Sequence of chain 2.C:
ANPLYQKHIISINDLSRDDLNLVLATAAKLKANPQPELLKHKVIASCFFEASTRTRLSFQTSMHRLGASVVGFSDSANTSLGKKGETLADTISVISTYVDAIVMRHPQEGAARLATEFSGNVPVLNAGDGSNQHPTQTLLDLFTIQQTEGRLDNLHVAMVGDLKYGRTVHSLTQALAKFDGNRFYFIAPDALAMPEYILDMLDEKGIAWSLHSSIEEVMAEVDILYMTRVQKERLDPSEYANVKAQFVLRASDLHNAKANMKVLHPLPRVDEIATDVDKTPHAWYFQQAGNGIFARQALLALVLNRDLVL

Binding-site contacts:
Ligand atom N1 contacts residue GLN137 of chain 3.C at 3.3 Å (h-bond).
Ligand atom C1P contacts residue LEU267 of chain 3.C at 3.3 Å (hydrophobic).
Ligand atom C1P contacts residue MLI1 of chain 3.H at 4.1 Å.
Ligand atom P contacts residue THR55 of chain 3.C at 4.0 Å.
Ligand atom C1 contacts residue HIS134 of chain 3.C at 3.7 Å.
Ligand atom O1P contacts residue ALA51 of chain 3.C at 3.6 Å (h-bond).
Ligand atom O1P contacts residue LYS84 of chain 2.C at 3.0 Å.
Ligand atom O2P contacts residue ARG54 of chain 3.C at 2.9 Å (salt-bridge).
Ligand atom O3P contacts residue THR53 of chain 3.C at 3.9 Å.
Ligand atom O3P contacts residue SER52 of chain 3.C at 2.4 Å (h-bond).
Ligand atom C1 contacts residue THR55 of chain 3.C at 3.7 Å.
Ligand atom O2P contacts residue SER80 of chain 2.C at 3.2 Å (h-bond).
Ligand atom O1 contacts residue MLI1 of chain 3.H at 3.2 Å (h-bond).
Ligand atom C1 contacts residue LEU267 of chain 3.C at 3.9 Å (hydrophobic).
Ligand atom C1 contacts residue MLI1 of chain 3.H at 3.4 Å.
Ligand atom N1 contacts residue HIS134 of chain 3.C at 3.6 Å.
Ligand atom O3P contacts residue ARG105 of chain 3.C at 2.7 Å (salt-bridge).
Ligand atom P contacts residue ARG105 of chain 3.C at 3.2 Å.
Ligand atom C1P contacts residue ARG54 of chain 3.C at 3.3 Å.
Ligand atom N1 contacts residue PRO266 of chain 3.C at 3.8 Å.
Ligand atom O1 contacts residue THR55 of chain 3.C at 2.7 Å (h-bond).
Ligand atom O2P contacts residue THR55 of chain 3.C at 4.1 Å.
Ligand atom O2P contacts residue THR53 of chain 3.C at 3.0 Å (h-bond).
Ligand atom P contacts residue SER52 of chain 3.C at 3.6 Å.
Ligand atom O1P contacts residue SER80 of chain 2.C at 3.0 Å (h-bond).
Ligand atom O1P contacts residue SER52 of chain 3.C at 3.9 Å.
Ligand atom O1P contacts residue ARG105 of chain 3.C at 2.7 Å (salt-bridge).
Ligand atom C1 contacts residue GLN137 of chain 3.C at 4.2 Å.
Ligand atom O1P contacts residue MLI1 of chain 3.H at 3.7 Å.
Ligand atom P contacts residue THR53 of chain 3.C at 3.8 Å.
Ligand atom N1 contacts residue MLI1 of chain 3.H at 3.0 Å (h-bond).
Ligand atom N1 contacts residue LEU267 of chain 3.C at 3.4 Å (h-bond).
Ligand atom C1 contacts residue ARG105 of chain 3.C at 4.1 Å.
Ligand atom O1 contacts residue ARG105 of chain 3.C at 3.0 Å (salt-bridge).
Ligand atom O3P contacts residue ARG54 of chain 3.C at 3.7 Å.
Ligand atom O1 contacts residue HIS134 of chain 3.C at 3.0 Å (h-bond).
Ligand atom P contacts residue ARG54 of chain 3.C at 4.0 Å.
Ligand atom P contacts residue SER80 of chain 2.C at 3.6 Å.
Ligand atom O3P contacts residue THR55 of chain 3.C at 2.7 Å (h-bond).
Ligand atom O2P contacts residue SER52 of chain 3.C at 4.0 Å.

A protein and the small-molecule ligand that binds it are described below.
Small molecule (SMILES): NC(=O)CP(=O)(O)O

Sequence of chain 3.C:
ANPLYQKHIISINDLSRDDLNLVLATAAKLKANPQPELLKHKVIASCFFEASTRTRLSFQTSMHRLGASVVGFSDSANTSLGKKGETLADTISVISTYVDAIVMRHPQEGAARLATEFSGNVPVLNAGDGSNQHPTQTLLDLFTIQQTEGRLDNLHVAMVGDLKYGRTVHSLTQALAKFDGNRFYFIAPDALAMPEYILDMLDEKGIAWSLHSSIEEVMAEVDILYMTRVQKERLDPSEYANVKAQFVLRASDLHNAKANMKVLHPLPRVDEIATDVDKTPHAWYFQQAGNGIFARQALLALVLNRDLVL